Binding-site contacts:
Ligand atom C8 contacts residue ASN218 of chain 2.A at 4.4 Å.
Ligand atom C7 contacts residue ASN218 of chain 2.A at 3.2 Å.
Ligand atom C8 contacts residue GLU305 of chain 2.A at 3.7 Å.
Ligand atom C4 contacts residue ASN218 of chain 2.A at 4.4 Å.
Ligand atom C1 contacts residue ASN218 of chain 2.A at 1.8 Å.
Ligand atom C5 contacts residue ASN218 of chain 2.A at 3.8 Å.
Ligand atom C8 contacts residue PRO208 of chain 2.A at 4.4 Å (hydrophobic).
Ligand atom O7 contacts residue ASN218 of chain 2.A at 3.5 Å (h-bond).
Ligand atom C8 contacts residue ARG306 of chain 2.A at 3.9 Å.
Ligand atom C1 contacts residue THR221 of chain 2.A at 3.9 Å.
Ligand atom C6 contacts residue THR221 of chain 2.A at 4.0 Å.
Ligand atom C8 contacts residue SER207 of chain 2.A at 3.6 Å.
Ligand atom O5 contacts residue ASN218 of chain 2.A at 2.4 Å (h-bond).
Ligand atom C8 contacts residue THR345 of chain 2.A at 4.0 Å.
Ligand atom C2 contacts residue ASN218 of chain 2.A at 2.7 Å.
Ligand atom N2 contacts residue ASN218 of chain 2.A at 2.9 Å (h-bond).
Ligand atom O7 contacts residue ARG306 of chain 2.A at 4.5 Å.
Ligand atom C3 contacts residue ASN218 of chain 2.A at 4.0 Å.
Ligand atom C5 contacts residue THR221 of chain 2.A at 3.8 Å.
Ligand atom C7 contacts residue SER207 of chain 2.A at 4.4 Å.
Ligand atom O5 contacts residue THR221 of chain 2.A at 3.5 Å.

The protein below binds the small molecule below.
Small molecule (SMILES): CC(=O)N[C@H]1[C@H](O[C@H]2[C@H](O)[C@@H](NC(C)=O)CO[C@@H]2CO)O[C@H](CO)[C@@H](O)[C@@H]1O

Sequence of chain 2.A:
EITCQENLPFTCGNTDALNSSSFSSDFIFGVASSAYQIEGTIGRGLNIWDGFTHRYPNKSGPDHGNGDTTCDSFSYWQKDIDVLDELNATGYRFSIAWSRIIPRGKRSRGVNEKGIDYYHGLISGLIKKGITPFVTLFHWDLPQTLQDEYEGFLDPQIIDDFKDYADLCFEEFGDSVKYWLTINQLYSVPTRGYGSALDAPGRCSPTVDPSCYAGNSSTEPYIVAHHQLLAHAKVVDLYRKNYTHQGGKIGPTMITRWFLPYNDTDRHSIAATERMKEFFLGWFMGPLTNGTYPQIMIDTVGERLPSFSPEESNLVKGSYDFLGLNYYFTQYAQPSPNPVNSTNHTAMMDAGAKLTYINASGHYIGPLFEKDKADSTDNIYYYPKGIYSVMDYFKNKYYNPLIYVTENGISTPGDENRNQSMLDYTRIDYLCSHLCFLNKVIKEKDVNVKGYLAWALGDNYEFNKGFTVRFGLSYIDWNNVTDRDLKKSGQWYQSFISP